The small molecule below binds the protein below.
Small molecule (SMILES): N[C@@H](CC(=O)O)C(=O)O

Sequence of chain 4.A:
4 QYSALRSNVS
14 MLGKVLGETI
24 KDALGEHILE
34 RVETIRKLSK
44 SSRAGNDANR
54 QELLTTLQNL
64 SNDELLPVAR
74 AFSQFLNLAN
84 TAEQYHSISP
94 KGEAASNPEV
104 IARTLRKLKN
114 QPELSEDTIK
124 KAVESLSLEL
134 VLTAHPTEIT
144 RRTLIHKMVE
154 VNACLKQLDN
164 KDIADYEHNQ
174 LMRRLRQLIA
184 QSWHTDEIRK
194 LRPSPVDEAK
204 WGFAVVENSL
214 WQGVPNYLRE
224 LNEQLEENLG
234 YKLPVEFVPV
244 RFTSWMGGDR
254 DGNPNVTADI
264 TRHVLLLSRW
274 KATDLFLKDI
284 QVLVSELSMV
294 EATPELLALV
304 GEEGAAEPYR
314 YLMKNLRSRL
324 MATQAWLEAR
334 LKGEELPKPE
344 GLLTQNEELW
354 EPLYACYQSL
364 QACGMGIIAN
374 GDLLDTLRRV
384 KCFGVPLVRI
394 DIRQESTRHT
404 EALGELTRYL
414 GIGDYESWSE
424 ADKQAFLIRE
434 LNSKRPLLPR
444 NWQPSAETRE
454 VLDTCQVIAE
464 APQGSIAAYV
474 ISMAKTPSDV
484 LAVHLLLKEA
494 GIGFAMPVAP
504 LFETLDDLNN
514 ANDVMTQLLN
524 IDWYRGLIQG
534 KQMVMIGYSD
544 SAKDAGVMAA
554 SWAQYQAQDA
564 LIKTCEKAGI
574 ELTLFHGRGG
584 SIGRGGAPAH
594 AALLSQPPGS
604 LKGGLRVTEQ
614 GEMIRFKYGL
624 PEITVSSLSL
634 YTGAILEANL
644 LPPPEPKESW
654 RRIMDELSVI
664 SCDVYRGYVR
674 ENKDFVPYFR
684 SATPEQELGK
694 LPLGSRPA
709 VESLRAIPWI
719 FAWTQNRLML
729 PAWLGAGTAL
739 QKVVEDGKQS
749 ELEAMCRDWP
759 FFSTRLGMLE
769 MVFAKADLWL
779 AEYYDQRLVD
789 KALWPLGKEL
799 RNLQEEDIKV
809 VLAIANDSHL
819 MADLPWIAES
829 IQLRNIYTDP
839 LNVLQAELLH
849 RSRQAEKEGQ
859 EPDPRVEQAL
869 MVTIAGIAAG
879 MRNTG

Binding-site contacts:
Ligand atom CG contacts residue ARG832 of chain 4.A at 2.9 Å.
Ligand atom CA contacts residue ASN881 of chain 4.A at 3.8 Å.
Ligand atom N contacts residue MET616 of chain 4.A at 4.5 Å.
Ligand atom OD2 contacts residue LYS773 of chain 4.A at 3.1 Å (salt-bridge).
Ligand atom C contacts residue ASN881 of chain 4.A at 4.2 Å.
Ligand atom CG contacts residue ARG880 of chain 4.A at 3.8 Å.
Ligand atom O contacts residue ILE829 of chain 4.A at 4.5 Å.
Ligand atom CB contacts residue ILE825 of chain 4.A at 3.9 Å (hydrophobic).
Ligand atom OXT contacts residue ARG587 of chain 4.A at 2.8 Å (salt-bridge).
Ligand atom CB contacts residue ASN881 of chain 4.A at 3.5 Å.
Ligand atom OXT contacts residue MET769 of chain 4.A at 3.6 Å.
Ligand atom OD2 contacts residue ASN881 of chain 4.A at 4.0 Å.
Ligand atom O contacts residue ARG587 of chain 4.A at 3.0 Å (salt-bridge).
Ligand atom CG contacts residue ASN881 of chain 4.A at 4.0 Å.
Ligand atom OD1 contacts residue ARG880 of chain 4.A at 3.7 Å.
Ligand atom CG contacts residue LYS773 of chain 4.A at 3.7 Å.
Ligand atom CA contacts residue ILE825 of chain 4.A at 3.6 Å (hydrophobic).
Ligand atom O contacts residue ILE825 of chain 4.A at 3.4 Å.
Ligand atom N contacts residue ARG587 of chain 4.A at 3.0 Å (salt-bridge).
Ligand atom OD1 contacts residue ILE825 of chain 4.A at 4.1 Å.
Ligand atom CA contacts residue ARG587 of chain 4.A at 4.2 Å.
Ligand atom OD2 contacts residue ARG832 of chain 4.A at 2.6 Å (salt-bridge).
Ligand atom CB contacts residue ILE829 of chain 4.A at 4.3 Å (hydrophobic).
Ligand atom OD1 contacts residue ARG832 of chain 4.A at 2.8 Å (salt-bridge).
Ligand atom O contacts residue MET819 of chain 4.A at 3.7 Å.
Ligand atom C contacts residue ARG587 of chain 4.A at 3.6 Å.
Ligand atom CG contacts residue ILE825 of chain 4.A at 4.3 Å (hydrophobic).
Ligand atom O contacts residue MET769 of chain 4.A at 3.0 Å.
Ligand atom OD2 contacts residue ARG880 of chain 4.A at 3.0 Å.
Ligand atom N contacts residue ASN881 of chain 4.A at 3.2 Å (h-bond).
Ligand atom C contacts residue MET769 of chain 4.A at 3.6 Å (hydrophobic).
Ligand atom CB contacts residue LYS773 of chain 4.A at 3.2 Å.
Ligand atom CA contacts residue LYS773 of chain 4.A at 4.4 Å.
Ligand atom CB contacts residue MET769 of chain 4.A at 4.3 Å (hydrophobic).
Ligand atom OXT contacts residue ASN881 of chain 4.A at 3.3 Å (h-bond).
Ligand atom CB contacts residue ARG832 of chain 4.A at 4.0 Å.
Ligand atom C contacts residue ILE825 of chain 4.A at 3.9 Å (hydrophobic).
Ligand atom OD2 contacts residue MET879 of chain 4.A at 4.5 Å.